Sequence of chain 26.D:
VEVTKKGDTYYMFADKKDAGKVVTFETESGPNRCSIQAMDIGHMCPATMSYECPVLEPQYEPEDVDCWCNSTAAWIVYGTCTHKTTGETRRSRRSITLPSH

Binding-site contacts:
Ligand atom C3 contacts residue ASN70 of chain 26.D at 3.8 Å.
Ligand atom C1 contacts residue ASN70 of chain 26.D at 1.4 Å.
Ligand atom C1 contacts residue ARG33 of chain 26.D at 4.3 Å.
Ligand atom O6 contacts residue ARG33 of chain 26.D at 3.2 Å (salt-bridge).
Ligand atom O7 contacts residue SER71 of chain 26.D at 3.8 Å.
Ligand atom C1 contacts residue ASN32 of chain 26.D at 4.5 Å.
Ligand atom C5 contacts residue ASN70 of chain 26.D at 3.7 Å.
Ligand atom O5 contacts residue ASN70 of chain 26.D at 2.4 Å (h-bond).
Ligand atom O7 contacts residue ASN70 of chain 26.D at 3.3 Å (h-bond).
Ligand atom C8 contacts residue ASN70 of chain 26.D at 3.9 Å.
Ligand atom N2 contacts residue PRO31 of chain 26.D at 2.5 Å (h-bond).
Ligand atom N2 contacts residue ASN70 of chain 26.D at 2.9 Å (h-bond).
Ligand atom C3 contacts residue PRO31 of chain 26.D at 3.3 Å (hydrophobic).
Ligand atom C7 contacts residue PRO31 of chain 26.D at 3.1 Å (hydrophobic).
Ligand atom C2 contacts residue ASN70 of chain 26.D at 2.5 Å.
Ligand atom O7 contacts residue SER29 of chain 26.D at 4.4 Å.
Ligand atom O3 contacts residue PRO31 of chain 26.D at 3.4 Å (h-bond).
Ligand atom C8 contacts residue PRO31 of chain 26.D at 4.4 Å (hydrophobic).
Ligand atom C7 contacts residue ASN70 of chain 26.D at 3.1 Å.
Ligand atom C1 contacts residue PRO31 of chain 26.D at 4.2 Å (hydrophobic).
Ligand atom C5 contacts residue ARG33 of chain 26.D at 4.4 Å.
Ligand atom N2 contacts residue ASN32 of chain 26.D at 4.0 Å.
Ligand atom C6 contacts residue ARG33 of chain 26.D at 3.3 Å.
Ligand atom C2 contacts residue PRO31 of chain 26.D at 3.4 Å (hydrophobic).
Ligand atom O7 contacts residue PRO31 of chain 26.D at 3.2 Å (h-bond).
Ligand atom C4 contacts residue ASN70 of chain 26.D at 4.2 Å.

A small-molecule ligand and the protein it binds are described below.
Small molecule (SMILES): CC(=O)N[C@@H]1[C@@H](O)[C@H](O)[C@@H](CO)O[C@H]1O